Binding-site contacts:
Ligand atom C2 contacts residue TYR376 of chain 1.E at 4.2 Å (hydrophobic).
Ligand atom PA contacts residue THR44 of chain 1.E at 4.1 Å.
Ligand atom N6 contacts residue VAL38 of chain 1.E at 3.4 Å.
Ligand atom C5D contacts residue THR167 of chain 1.E at 4.2 Å.
Ligand atom O2B contacts residue PHE307 of chain 1.E at 4.3 Å.
Ligand atom O2D contacts residue GLU83 of chain 1.E at 2.4 Å (salt-bridge).
Ligand atom O1A contacts residue GLY308 of chain 1.E at 3.9 Å.
Ligand atom N6 contacts residue TYR376 of chain 1.E at 3.5 Å.
Ligand atom C1D contacts residue THR167 of chain 1.E at 3.5 Å.
Ligand atom C2 contacts residue GLY35 of chain 1.E at 4.2 Å.
Ligand atom C5 contacts residue VAL38 of chain 1.E at 4.2 Å (hydrophobic).
Ligand atom C6 contacts residue GLY35 of chain 1.E at 3.5 Å.
Ligand atom O4D contacts residue GLU83 of chain 1.E at 3.6 Å (salt-bridge).
Ligand atom C5 contacts residue GLY35 of chain 1.E at 3.9 Å.
Ligand atom O5' contacts residue THR44 of chain 1.E at 3.8 Å.
Ligand atom O2D contacts residue ASN81 of chain 1.E at 3.4 Å (h-bond).
Ligand atom C1D contacts residue GLU83 of chain 1.E at 3.1 Å.
Ligand atom C5D contacts residue ALA34 of chain 1.E at 4.2 Å (hydrophobic).
Ligand atom C5' contacts residue GLY306 of chain 1.E at 3.6 Å.
Ligand atom O1B contacts residue MET45 of chain 1.E at 3.8 Å.
Ligand atom N7 contacts residue VAL38 of chain 1.E at 3.9 Å.
Ligand atom N1 contacts residue TYR376 of chain 1.E at 3.8 Å.
Ligand atom O4D contacts residue THR167 of chain 1.E at 3.6 Å.
Ligand atom N6 contacts residue GLY35 of chain 1.E at 3.7 Å.
Ligand atom O1D contacts residue THR167 of chain 1.E at 4.1 Å.
Ligand atom C2D contacts residue GLU83 of chain 1.E at 3.2 Å.
Ligand atom O2B contacts residue GLY308 of chain 1.E at 3.1 Å (h-bond).
Ligand atom C6 contacts residue TYR376 of chain 1.E at 3.9 Å (hydrophobic).
Ligand atom O2A contacts residue MET45 of chain 1.E at 3.7 Å.
Ligand atom C6 contacts residue VAL38 of chain 1.E at 4.0 Å (hydrophobic).
Ligand atom N1 contacts residue PHE377 of chain 1.E at 3.8 Å.
Ligand atom PB contacts residue GLY308 of chain 1.E at 4.3 Å.
Ligand atom O5D contacts residue ALA34 of chain 1.E at 3.6 Å.
Ligand atom C2 contacts residue ASN305 of chain 1.E at 4.2 Å.
Ligand atom O2A contacts residue THR44 of chain 1.E at 3.2 Å.
Ligand atom C1D contacts residue HIS227 of chain 1.E at 3.8 Å.
Ligand atom N1 contacts residue GLY35 of chain 1.E at 3.7 Å.
Ligand atom C3D contacts residue PHE307 of chain 1.E at 4.2 Å (hydrophobic).
Ligand atom O1D contacts residue HIS227 of chain 1.E at 3.2 Å (h-bond).
Ligand atom O1D contacts residue GLU83 of chain 1.E at 2.3 Å (salt-bridge).

This protein binds this small molecule.
Small molecule (SMILES): Nc1ncnc2c1ncn2[C@@H]1O[C@H](COP(=O)(O)OP(=O)(O)OC[C@H]2O[C@H](O)[C@H](O)[C@@H]2O)[C@@H](O)[C@H]1O

Sequence of chain 1.E:
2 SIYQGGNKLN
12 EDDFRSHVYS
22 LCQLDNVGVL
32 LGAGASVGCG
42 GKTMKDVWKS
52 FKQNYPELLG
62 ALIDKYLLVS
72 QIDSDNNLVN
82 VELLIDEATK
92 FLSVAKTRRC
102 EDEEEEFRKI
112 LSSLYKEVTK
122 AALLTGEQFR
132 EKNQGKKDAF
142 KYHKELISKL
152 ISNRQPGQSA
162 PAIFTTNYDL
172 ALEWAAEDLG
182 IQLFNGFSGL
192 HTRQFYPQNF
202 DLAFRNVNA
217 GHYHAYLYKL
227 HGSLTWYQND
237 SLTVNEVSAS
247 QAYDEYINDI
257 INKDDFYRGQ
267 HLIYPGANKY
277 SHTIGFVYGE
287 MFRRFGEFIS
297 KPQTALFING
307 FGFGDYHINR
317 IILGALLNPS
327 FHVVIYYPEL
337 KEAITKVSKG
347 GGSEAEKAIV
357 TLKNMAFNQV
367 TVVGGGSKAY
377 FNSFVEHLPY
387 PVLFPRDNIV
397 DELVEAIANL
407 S